Sequence of chain 3.A:
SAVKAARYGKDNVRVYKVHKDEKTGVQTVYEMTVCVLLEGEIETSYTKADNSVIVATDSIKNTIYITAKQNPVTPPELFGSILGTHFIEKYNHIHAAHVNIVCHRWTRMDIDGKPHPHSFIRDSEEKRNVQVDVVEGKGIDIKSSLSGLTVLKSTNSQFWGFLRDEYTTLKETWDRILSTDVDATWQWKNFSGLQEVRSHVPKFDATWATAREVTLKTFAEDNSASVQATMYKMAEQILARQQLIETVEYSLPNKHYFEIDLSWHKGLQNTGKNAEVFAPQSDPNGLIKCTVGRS

Binding-site contacts:
Ligand atom O6 contacts residue GLN229 of chain 3.A at 2.8 Å (h-bond).
Ligand atom C2 contacts residue ARG177 of chain 3.A at 3.6 Å.
Ligand atom N1 contacts residue PHE160 of chain 3.A at 3.6 Å.
Ligand atom N7 contacts residue ALA57 of chain 4.A at 3.6 Å.
Ligand atom C2 contacts residue GLN229 of chain 3.A at 3.8 Å.
Ligand atom N3 contacts residue ASN255 of chain 3.A at 3.4 Å (h-bond).
Ligand atom C4 contacts residue ASN255 of chain 3.A at 3.9 Å.
Ligand atom C2 contacts residue PHE160 of chain 3.A at 3.7 Å (hydrophobic).
Ligand atom O2 contacts residue SER227 of chain 3.A at 3.5 Å.
Ligand atom C4 contacts residue PHE160 of chain 3.A at 3.4 Å (hydrophobic).
Ligand atom O2 contacts residue PHE160 of chain 3.A at 3.9 Å.
Ligand atom O6 contacts residue TYR9 of chain 4.A at 3.8 Å.
Ligand atom O6 contacts residue THR58 of chain 4.A at 3.9 Å.
Ligand atom C2 contacts residue ASN255 of chain 3.A at 3.9 Å.
Ligand atom N9 contacts residue THR58 of chain 4.A at 4.0 Å.
Ligand atom O6 contacts residue PHE160 of chain 3.A at 4.1 Å.
Ligand atom C5 contacts residue THR58 of chain 4.A at 3.9 Å.
Ligand atom C6 contacts residue GLN229 of chain 3.A at 3.6 Å.
Ligand atom N7 contacts residue THR58 of chain 4.A at 2.8 Å (h-bond).
Ligand atom N7 contacts residue PHE160 of chain 3.A at 3.7 Å.
Ligand atom O2 contacts residue GLN229 of chain 3.A at 3.7 Å.
Ligand atom N8 contacts residue LEU171 of chain 3.A at 3.8 Å.
Ligand atom N8 contacts residue PHE160 of chain 3.A at 3.6 Å.
Ligand atom O2 contacts residue ASN255 of chain 3.A at 4.1 Å.
Ligand atom N8 contacts residue THR58 of chain 4.A at 3.2 Å (h-bond).
Ligand atom N3 contacts residue ARG177 of chain 3.A at 3.0 Å (salt-bridge).
Ligand atom O6 contacts residue ILE55 of chain 4.A at 3.5 Å.
Ligand atom N8 contacts residue ALA57 of chain 4.A at 3.8 Å.
Ligand atom C5 contacts residue PHE160 of chain 3.A at 3.4 Å (hydrophobic).
Ligand atom C6 contacts residue PHE160 of chain 3.A at 3.6 Å (hydrophobic).
Ligand atom N3 contacts residue PHE160 of chain 3.A at 3.7 Å.
Ligand atom C4 contacts residue ARG177 of chain 3.A at 3.8 Å.
Ligand atom O2 contacts residue ARG177 of chain 3.A at 2.9 Å (salt-bridge).
Ligand atom C2 contacts residue VAL228 of chain 3.A at 4.0 Å (hydrophobic).
Ligand atom N9 contacts residue LEU171 of chain 3.A at 4.0 Å.
Ligand atom N1 contacts residue GLN229 of chain 3.A at 2.9 Å (h-bond).
Ligand atom N8 contacts residue ASP59 of chain 4.A at 3.9 Å.
Ligand atom N9 contacts residue PHE160 of chain 3.A at 3.5 Å.
Ligand atom O2 contacts residue VAL228 of chain 3.A at 2.9 Å (h-bond).
Ligand atom N9 contacts residue ARG177 of chain 3.A at 4.0 Å.

A protein and the small-molecule ligand that binds it are described below.
Small molecule (SMILES): O=c1[nH]c(=O)c2nn[nH]c2[nH]1

Sequence of chain 4.A:
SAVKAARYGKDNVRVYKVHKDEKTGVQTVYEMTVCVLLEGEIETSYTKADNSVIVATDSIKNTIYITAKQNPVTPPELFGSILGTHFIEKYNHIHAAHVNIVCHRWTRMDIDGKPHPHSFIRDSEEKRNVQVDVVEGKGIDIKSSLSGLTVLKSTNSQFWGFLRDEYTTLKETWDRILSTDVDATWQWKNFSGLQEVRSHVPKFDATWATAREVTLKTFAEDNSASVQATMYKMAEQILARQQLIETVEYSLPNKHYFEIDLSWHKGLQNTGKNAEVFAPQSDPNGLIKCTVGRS